This protein binds this small molecule.
Small molecule (SMILES): Nc1ncnc2c1ncn2[C@@H]1O[C@H](COP(=O)(O)OP(=O)(O)OP(O)(O)=S)[C@@H](O)[C@H]1O

Binding-site contacts:
Ligand atom O2A contacts residue LYS267 of chain 1.E at 3.3 Å (salt-bridge).
Ligand atom O3B contacts residue GLY264 of chain 1.E at 2.8 Å (h-bond).
Ligand atom C2 contacts residue LEU269 of chain 1.E at 3.5 Å (hydrophobic).
Ligand atom O2G contacts residue PRO263 of chain 1.E at 3.6 Å.
Ligand atom O1B contacts residue THR268 of chain 1.E at 2.8 Å (h-bond).
Ligand atom PB contacts residue GLY264 of chain 1.E at 3.4 Å.
Ligand atom C8 contacts residue GLY264 of chain 1.E at 3.1 Å.
Ligand atom O4' contacts residue PHE376 of chain 1.D at 3.5 Å.
Ligand atom O3A contacts residue GLY264 of chain 1.E at 3.4 Å.
Ligand atom O3B contacts residue MG1 of chain 1.X at 3.2 Å.
Ligand atom O2B contacts residue GLY266 of chain 1.E at 3.3 Å (h-bond).
Ligand atom C8 contacts residue GLY266 of chain 1.E at 3.2 Å.
Ligand atom O3B contacts residue LYS267 of chain 1.E at 2.8 Å (salt-bridge).
Ligand atom O2G contacts residue GLY264 of chain 1.E at 3.5 Å (h-bond).
Ligand atom N3 contacts residue LEU269 of chain 1.E at 3.4 Å.
Ligand atom C5' contacts residue SER425 of chain 1.E at 3.3 Å.
Ligand atom S1G contacts residue ASN364 of chain 1.E at 3.2 Å (h-bond).
Ligand atom PB contacts residue MG1 of chain 1.X at 3.0 Å.
Ligand atom O2G contacts residue ARG375 of chain 1.D at 3.4 Å.
Ligand atom O3G contacts residue MG1 of chain 1.X at 2.1 Å.
Ligand atom N1 contacts residue ILE222 of chain 1.E at 3.6 Å.
Ligand atom N7 contacts residue THR265 of chain 1.E at 3.2 Å.
Ligand atom C8 contacts residue SER425 of chain 1.E at 3.1 Å.
Ligand atom C4' contacts residue SER425 of chain 1.E at 3.6 Å.
Ligand atom PB contacts residue LYS267 of chain 1.E at 3.2 Å.
Ligand atom O2B contacts residue GLY264 of chain 1.E at 3.2 Å (h-bond).
Ligand atom N7 contacts residue GLY264 of chain 1.E at 3.3 Å (h-bond).
Ligand atom S1G contacts residue MG1 of chain 1.X at 3.0 Å.
Ligand atom PG contacts residue MG1 of chain 1.X at 2.8 Å.
Ligand atom N7 contacts residue GLY266 of chain 1.E at 3.0 Å (h-bond).
Ligand atom N7 contacts residue GLY424 of chain 1.E at 3.5 Å.
Ligand atom O4' contacts residue SER425 of chain 1.E at 2.7 Å (h-bond).
Ligand atom O2A contacts residue THR268 of chain 1.E at 3.0 Å (h-bond).
Ligand atom C5 contacts residue GLY424 of chain 1.E at 3.5 Å.
Ligand atom O1B contacts residue MG1 of chain 1.X at 2.0 Å.
Ligand atom O2B contacts residue THR265 of chain 1.E at 2.8 Å (h-bond).
Ligand atom O2B contacts residue LYS267 of chain 1.E at 2.6 Å (salt-bridge).
Ligand atom O1A contacts residue THR268 of chain 1.E at 2.8 Å (h-bond).
Ligand atom O1A contacts residue MG1 of chain 1.X at 3.4 Å.
Ligand atom PA contacts residue THR268 of chain 1.E at 3.5 Å.

Sequence of chain 1.E:
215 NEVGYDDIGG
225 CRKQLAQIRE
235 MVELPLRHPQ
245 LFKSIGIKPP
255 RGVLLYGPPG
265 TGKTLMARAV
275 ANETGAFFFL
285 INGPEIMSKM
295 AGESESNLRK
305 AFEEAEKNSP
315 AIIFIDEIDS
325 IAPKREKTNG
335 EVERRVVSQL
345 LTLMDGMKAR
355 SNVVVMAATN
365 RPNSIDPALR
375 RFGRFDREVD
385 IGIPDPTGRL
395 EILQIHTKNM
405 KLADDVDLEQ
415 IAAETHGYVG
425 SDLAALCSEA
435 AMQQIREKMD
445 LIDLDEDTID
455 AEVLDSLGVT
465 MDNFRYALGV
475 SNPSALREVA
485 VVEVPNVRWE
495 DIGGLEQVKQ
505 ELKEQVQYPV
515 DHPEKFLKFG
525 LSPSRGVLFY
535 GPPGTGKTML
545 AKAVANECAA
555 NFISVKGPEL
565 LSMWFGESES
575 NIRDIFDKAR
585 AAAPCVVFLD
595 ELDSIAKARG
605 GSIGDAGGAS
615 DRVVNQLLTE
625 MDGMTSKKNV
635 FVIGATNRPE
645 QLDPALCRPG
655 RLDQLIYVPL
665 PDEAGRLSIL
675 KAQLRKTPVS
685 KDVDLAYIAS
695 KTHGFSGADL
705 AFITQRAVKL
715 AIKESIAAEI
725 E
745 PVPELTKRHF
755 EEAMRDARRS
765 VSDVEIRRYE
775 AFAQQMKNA

Sequence of chain 1.D:
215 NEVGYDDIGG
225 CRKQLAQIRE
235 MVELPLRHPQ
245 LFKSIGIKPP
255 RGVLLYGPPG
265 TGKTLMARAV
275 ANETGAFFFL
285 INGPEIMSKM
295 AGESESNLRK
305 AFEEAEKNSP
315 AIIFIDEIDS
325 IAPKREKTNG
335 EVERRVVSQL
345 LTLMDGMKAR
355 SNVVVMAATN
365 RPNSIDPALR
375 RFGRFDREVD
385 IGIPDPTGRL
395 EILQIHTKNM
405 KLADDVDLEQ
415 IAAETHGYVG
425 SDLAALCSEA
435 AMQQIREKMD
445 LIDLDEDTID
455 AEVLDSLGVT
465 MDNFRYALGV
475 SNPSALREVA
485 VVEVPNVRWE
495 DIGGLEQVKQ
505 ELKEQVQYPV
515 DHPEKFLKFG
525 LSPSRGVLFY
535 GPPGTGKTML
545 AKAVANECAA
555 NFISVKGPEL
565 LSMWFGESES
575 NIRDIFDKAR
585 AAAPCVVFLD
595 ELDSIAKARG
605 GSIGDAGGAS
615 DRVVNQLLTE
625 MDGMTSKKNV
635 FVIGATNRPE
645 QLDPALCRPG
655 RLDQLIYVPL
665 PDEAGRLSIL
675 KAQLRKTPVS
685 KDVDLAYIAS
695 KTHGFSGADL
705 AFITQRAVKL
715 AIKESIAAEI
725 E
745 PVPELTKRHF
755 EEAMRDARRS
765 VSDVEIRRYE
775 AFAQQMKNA